Binding-site contacts:
Ligand atom CAL contacts residue PHE155 of chain 1.A at 3.7 Å (hydrophobic).
Ligand atom CAA contacts residue VAL179 of chain 1.A at 3.3 Å (hydrophobic).
Ligand atom CAA contacts residue SER178 of chain 1.A at 3.5 Å.
Ligand atom NBC contacts residue TRP203 of chain 1.A at 3.2 Å.
Ligand atom CAE contacts residue GLN202 of chain 1.A at 3.4 Å.
Ligand atom CAS contacts residue ASN228 of chain 1.A at 3.7 Å.
Ligand atom CAL contacts residue PRO177 of chain 1.A at 3.7 Å (hydrophobic).
Ligand atom CAG contacts residue ASN228 of chain 1.A at 3.2 Å.
Ligand atom CAA contacts residue PRO177 of chain 1.A at 3.3 Å (hydrophobic).
Ligand atom CBA contacts residue TRP203 of chain 1.A at 3.3 Å (hydrophobic).
Ligand atom CAI contacts residue VAL192 of chain 1.A at 3.9 Å (hydrophobic).
Ligand atom CAX contacts residue TRP203 of chain 1.A at 3.5 Å (hydrophobic).
Ligand atom CAE contacts residue ASN228 of chain 1.A at 3.4 Å.
Ligand atom CAG contacts residue TRP203 of chain 1.A at 3.6 Å (hydrophobic).
Ligand atom OAW contacts residue ILE111 of chain 1.A at 3.9 Å.
Ligand atom CAI contacts residue PHE135 of chain 1.A at 3.7 Å (hydrophobic).
Ligand atom CAA contacts residue TYR153 of chain 1.A at 3.7 Å (hydrophobic).
Ligand atom OAB contacts residue ASP112 of chain 1.A at 3.6 Å.
Ligand atom CAC contacts residue PHE137 of chain 1.A at 3.8 Å (hydrophobic).
Ligand atom CAR contacts residue TYR201 of chain 1.A at 3.5 Å (hydrophobic).
Ligand atom CAF contacts residue ASP112 of chain 1.A at 3.6 Å.
Ligand atom NAT contacts residue PHE155 of chain 1.A at 3.9 Å.
Ligand atom CAP contacts residue ILE111 of chain 1.A at 3.6 Å (hydrophobic).
Ligand atom OAB contacts residue TRP203 of chain 1.A at 3.8 Å.
Ligand atom CAG contacts residue GLN202 of chain 1.A at 3.5 Å.
Ligand atom CAH contacts residue PHE155 of chain 1.A at 3.7 Å (hydrophobic).
Ligand atom CAK contacts residue PHE135 of chain 1.A at 3.6 Å (hydrophobic).
Ligand atom CAJ contacts residue PHE155 of chain 1.A at 3.8 Å (hydrophobic).
Ligand atom OAB contacts residue ILE113 of chain 1.A at 3.2 Å (h-bond).
Ligand atom CAN contacts residue ILE111 of chain 1.A at 3.8 Å (hydrophobic).
Ligand atom CAP contacts residue PHE135 of chain 1.A at 3.6 Å (hydrophobic).
Ligand atom NBB contacts residue TRP203 of chain 1.A at 3.9 Å.
Ligand atom CAF contacts residue TRP203 of chain 1.A at 3.8 Å (hydrophobic).
Ligand atom CAD contacts residue ASP112 of chain 1.A at 3.7 Å.
Ligand atom CAC contacts residue PHE233 of chain 1.A at 3.9 Å (hydrophobic).
Ligand atom CAS contacts residue TRP203 of chain 1.A at 3.5 Å (hydrophobic).
Ligand atom CBA contacts residue ASN228 of chain 1.A at 3.8 Å.
Ligand atom OAW contacts residue MET195 of chain 1.A at 3.3 Å.
Ligand atom CAS contacts residue TYR201 of chain 1.A at 3.7 Å (hydrophobic).
Ligand atom CAD contacts residue THR114 of chain 1.A at 3.6 Å.

This protein binds this small molecule.
Small molecule (SMILES): CCO/N=C/c1ccc(OCCCCCN2CCN(c3ccncc3)C2=O)cc1

Sequence of chain 1.A:
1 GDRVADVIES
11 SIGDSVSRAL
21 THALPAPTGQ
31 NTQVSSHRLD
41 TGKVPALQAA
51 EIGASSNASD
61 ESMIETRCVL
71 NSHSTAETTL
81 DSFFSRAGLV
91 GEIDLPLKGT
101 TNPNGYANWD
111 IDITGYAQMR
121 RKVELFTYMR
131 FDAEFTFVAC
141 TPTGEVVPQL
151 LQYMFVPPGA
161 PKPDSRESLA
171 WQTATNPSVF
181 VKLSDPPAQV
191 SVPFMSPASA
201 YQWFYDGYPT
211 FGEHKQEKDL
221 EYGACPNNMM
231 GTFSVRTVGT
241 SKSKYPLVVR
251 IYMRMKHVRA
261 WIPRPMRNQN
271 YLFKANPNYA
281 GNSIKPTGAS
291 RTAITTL

Sequence of chain 1.C:
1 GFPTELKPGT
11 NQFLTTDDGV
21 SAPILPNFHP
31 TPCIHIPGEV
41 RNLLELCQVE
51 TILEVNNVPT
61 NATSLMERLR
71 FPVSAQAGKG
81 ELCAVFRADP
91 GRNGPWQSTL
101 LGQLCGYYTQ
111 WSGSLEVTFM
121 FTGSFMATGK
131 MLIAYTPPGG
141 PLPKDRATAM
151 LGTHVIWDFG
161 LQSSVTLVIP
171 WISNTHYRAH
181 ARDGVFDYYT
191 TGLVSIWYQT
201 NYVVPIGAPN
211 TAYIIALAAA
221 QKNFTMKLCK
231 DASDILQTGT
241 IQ